Binding-site contacts:
Ligand atom CB contacts residue TYR182 of chain 1.E at 4.1 Å (hydrophobic).
Ligand atom O contacts residue ARG102 of chain 1.D at 2.9 Å (salt-bridge).
Ligand atom CG contacts residue LEU153 of chain 1.D at 3.8 Å (hydrophobic).
Ligand atom CD contacts residue PHE100 of chain 1.D at 4.2 Å (hydrophobic).
Ligand atom CB contacts residue PHE225 of chain 1.E at 4.2 Å (hydrophobic).
Ligand atom N contacts residue TYR182 of chain 1.E at 4.0 Å.
Ligand atom CB contacts residue THR227 of chain 1.E at 4.2 Å.
Ligand atom CG contacts residue TYR230 of chain 1.E at 4.1 Å (hydrophobic).
Ligand atom C contacts residue ARG102 of chain 1.D at 3.7 Å.
Ligand atom O contacts residue TYR230 of chain 1.E at 4.4 Å.
Ligand atom C contacts residue THR165 of chain 1.D at 4.2 Å.
Ligand atom OXT contacts residue ARG102 of chain 1.D at 3.3 Å (salt-bridge).
Ligand atom OXT contacts residue THR165 of chain 1.D at 3.3 Å.
Ligand atom CG contacts residue TYR182 of chain 1.E at 4.0 Å (hydrophobic).
Ligand atom CG contacts residue THR165 of chain 1.D at 4.0 Å.
Ligand atom C contacts residue TYR230 of chain 1.E at 4.3 Å (hydrophobic).
Ligand atom OXT contacts residue THR227 of chain 1.E at 3.3 Å.
Ligand atom N contacts residue TYR122 of chain 1.E at 2.6 Å (h-bond).
Ligand atom N contacts residue GLU180 of chain 1.E at 3.4 Å (salt-bridge).
Ligand atom CD contacts residue TYR122 of chain 1.E at 3.4 Å (hydrophobic).
Ligand atom CG contacts residue PHE100 of chain 1.D at 4.3 Å (hydrophobic).
Ligand atom N contacts residue TYR230 of chain 1.E at 3.9 Å.
Ligand atom CD contacts residue TYR230 of chain 1.E at 4.2 Å (hydrophobic).
Ligand atom N contacts residue PHE100 of chain 1.D at 4.4 Å.
Ligand atom N contacts residue SER181 of chain 1.E at 3.6 Å (h-bond).
Ligand atom O contacts residue PHE225 of chain 1.E at 3.9 Å.
Ligand atom CB contacts residue TYR230 of chain 1.E at 3.7 Å (hydrophobic).
Ligand atom C contacts residue THR227 of chain 1.E at 3.3 Å.
Ligand atom OXT contacts residue LEU153 of chain 1.D at 4.3 Å.
Ligand atom CG contacts residue THR227 of chain 1.E at 4.0 Å.
Ligand atom O contacts residue THR227 of chain 1.E at 2.9 Å (h-bond).
Ligand atom CB contacts residue TYR122 of chain 1.E at 4.4 Å (hydrophobic).
Ligand atom CD contacts residue TYR182 of chain 1.E at 3.3 Å (hydrophobic).
Ligand atom CD contacts residue SER181 of chain 1.E at 4.3 Å.
Ligand atom N contacts residue PHE225 of chain 1.E at 3.9 Å.
Ligand atom CB contacts residue PHE100 of chain 1.D at 4.4 Å (hydrophobic).

Sequence of chain 1.D:
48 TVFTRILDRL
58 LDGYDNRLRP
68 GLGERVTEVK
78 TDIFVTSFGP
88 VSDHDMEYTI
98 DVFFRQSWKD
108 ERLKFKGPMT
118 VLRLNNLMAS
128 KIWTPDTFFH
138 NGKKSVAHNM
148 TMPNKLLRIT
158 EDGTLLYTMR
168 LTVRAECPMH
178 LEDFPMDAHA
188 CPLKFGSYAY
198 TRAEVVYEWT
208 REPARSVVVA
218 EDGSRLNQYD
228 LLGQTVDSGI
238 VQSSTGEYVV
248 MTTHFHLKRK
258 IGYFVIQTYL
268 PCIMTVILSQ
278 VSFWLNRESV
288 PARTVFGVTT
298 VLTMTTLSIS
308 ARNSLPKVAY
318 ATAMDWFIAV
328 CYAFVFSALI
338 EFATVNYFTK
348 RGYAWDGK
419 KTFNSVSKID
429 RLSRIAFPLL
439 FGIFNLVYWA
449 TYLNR

This small molecule binds to this protein.
Small molecule (SMILES): NCCCC(=O)O

Sequence of chain 1.E:
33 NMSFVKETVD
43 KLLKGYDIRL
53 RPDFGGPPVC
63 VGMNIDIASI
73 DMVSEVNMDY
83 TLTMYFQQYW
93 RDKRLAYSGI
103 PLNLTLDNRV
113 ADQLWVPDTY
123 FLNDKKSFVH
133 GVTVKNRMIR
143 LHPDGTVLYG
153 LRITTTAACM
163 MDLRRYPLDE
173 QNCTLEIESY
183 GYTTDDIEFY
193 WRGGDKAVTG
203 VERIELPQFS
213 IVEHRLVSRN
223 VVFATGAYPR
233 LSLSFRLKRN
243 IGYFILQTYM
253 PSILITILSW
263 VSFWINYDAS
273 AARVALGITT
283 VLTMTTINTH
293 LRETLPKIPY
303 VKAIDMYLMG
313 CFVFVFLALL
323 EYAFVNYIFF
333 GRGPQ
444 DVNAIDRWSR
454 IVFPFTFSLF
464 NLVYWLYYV